Sequence of chain 1.Q:
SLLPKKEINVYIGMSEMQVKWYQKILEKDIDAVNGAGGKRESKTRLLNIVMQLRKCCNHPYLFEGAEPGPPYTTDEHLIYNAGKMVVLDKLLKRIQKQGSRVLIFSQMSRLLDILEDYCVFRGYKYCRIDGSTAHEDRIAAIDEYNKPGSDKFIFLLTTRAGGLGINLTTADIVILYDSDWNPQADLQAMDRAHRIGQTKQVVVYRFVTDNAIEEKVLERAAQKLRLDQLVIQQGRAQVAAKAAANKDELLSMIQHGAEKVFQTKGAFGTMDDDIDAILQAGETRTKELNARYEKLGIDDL

Binding-site contacts:
Ligand atom CE contacts residue GLU118 of chain 1.Q at 3.9 Å.
Ligand atom NH2 contacts residue THR76 of chain 1.Q at 3.5 Å (h-bond).
Ligand atom CA contacts residue ASP119 of chain 1.Q at 4.0 Å.
Ligand atom CB contacts residue ILE116 of chain 1.Q at 4.0 Å (hydrophobic).
Ligand atom CA contacts residue ASP119 of chain 1.Q at 3.8 Å.
Ligand atom CA contacts residue ASP119 of chain 1.Q at 3.7 Å.
Ligand atom NH1 contacts residue THR76 of chain 1.Q at 3.0 Å (h-bond).
Ligand atom CZ contacts residue THR76 of chain 1.Q at 3.7 Å.
Ligand atom NH2 contacts residue HIS79 of chain 1.Q at 4.1 Å.
Ligand atom CB contacts residue ASP119 of chain 1.Q at 3.6 Å.
Ligand atom NE contacts residue GLU69 of chain 1.Q at 3.2 Å (salt-bridge).
Ligand atom O contacts residue ASP115 of chain 1.Q at 3.8 Å.
Ligand atom NZ contacts residue GLU118 of chain 1.Q at 4.3 Å.
Ligand atom NE contacts residue LEU80 of chain 1.Q at 3.6 Å.
Ligand atom N contacts residue ASP119 of chain 1.Q at 3.0 Å (salt-bridge).
Ligand atom C contacts residue ASP119 of chain 1.Q at 3.9 Å.
Ligand atom CD contacts residue LEU80 of chain 1.Q at 3.8 Å (hydrophobic).
Ligand atom CZ contacts residue ASP119 of chain 1.Q at 4.2 Å.
Ligand atom NH1 contacts residue ASP119 of chain 1.Q at 3.2 Å (salt-bridge).
Ligand atom NH2 contacts residue THR75 of chain 1.Q at 3.0 Å (h-bond).
Ligand atom NH2 contacts residue GLU69 of chain 1.Q at 2.5 Å (salt-bridge).
Ligand atom CB contacts residue ASP119 of chain 1.Q at 3.4 Å.
Ligand atom NE contacts residue TYR63 of chain 1.Q at 3.9 Å.
Ligand atom N contacts residue ASP119 of chain 1.Q at 2.9 Å (salt-bridge).
Ligand atom CZ contacts residue LEU80 of chain 1.Q at 3.9 Å (hydrophobic).
Ligand atom NH1 contacts residue LEU80 of chain 1.Q at 4.3 Å.
Ligand atom CD contacts residue ASP119 of chain 1.Q at 4.0 Å.
Ligand atom CB contacts residue ASP115 of chain 1.Q at 3.8 Å.
Ligand atom CD contacts residue GLU118 of chain 1.Q at 4.0 Å.
Ligand atom CA contacts residue ASP115 of chain 1.Q at 4.3 Å.
Ligand atom CG contacts residue GLU118 of chain 1.Q at 4.0 Å.
Ligand atom CG contacts residue ASP119 of chain 1.Q at 3.2 Å.
Ligand atom CD contacts residue ASP119 of chain 1.Q at 3.5 Å.
Ligand atom CB contacts residue ASP119 of chain 1.Q at 3.4 Å.
Ligand atom CZ contacts residue GLU69 of chain 1.Q at 3.3 Å.
Ligand atom CZ contacts residue THR75 of chain 1.Q at 4.3 Å.
Ligand atom CG contacts residue ASP119 of chain 1.Q at 4.3 Å.
Ligand atom C contacts residue ASP115 of chain 1.Q at 4.1 Å.
Ligand atom CD contacts residue GLU69 of chain 1.Q at 4.2 Å.
Ligand atom C contacts residue ASP119 of chain 1.Q at 3.9 Å.

The protein below binds the small molecule below.
Small molecule (SMILES): C[C@H](NC(=O)CN)C(=O)N[C@@H](CCCCN)C(=O)N[C@@H](CCCN=C(N)N)C(=O)N[C@H](C=O)Cc1cnc[nH]1